Sequence of chain 9.K:
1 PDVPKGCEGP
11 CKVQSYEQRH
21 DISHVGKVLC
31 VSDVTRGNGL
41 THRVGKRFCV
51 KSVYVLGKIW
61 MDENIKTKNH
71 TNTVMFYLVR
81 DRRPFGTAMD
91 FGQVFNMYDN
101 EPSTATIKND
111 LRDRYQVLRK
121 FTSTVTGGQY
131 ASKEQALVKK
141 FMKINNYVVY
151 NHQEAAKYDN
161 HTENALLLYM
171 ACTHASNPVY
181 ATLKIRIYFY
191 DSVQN

Sequence of chain 10.M:
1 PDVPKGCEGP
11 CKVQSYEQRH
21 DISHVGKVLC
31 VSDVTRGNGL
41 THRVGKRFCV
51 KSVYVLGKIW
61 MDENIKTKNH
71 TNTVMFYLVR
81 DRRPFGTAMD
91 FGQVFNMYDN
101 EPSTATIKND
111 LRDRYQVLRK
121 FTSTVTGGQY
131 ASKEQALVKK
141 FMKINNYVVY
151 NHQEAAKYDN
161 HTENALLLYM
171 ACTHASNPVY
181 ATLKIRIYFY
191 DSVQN

Binding-site contacts:
Ligand atom O3' contacts residue ARG82 of chain 9.I at 3.1 Å (salt-bridge).
Ligand atom O3' contacts residue ASN195 of chain 10.M at 3.5 Å.
Ligand atom OP1 contacts residue ARG47 of chain 10.M at 2.6 Å (salt-bridge).
Ligand atom OP1 contacts residue ASP113 of chain 9.I at 2.7 Å (salt-bridge).
Ligand atom OP2 contacts residue ASN195 of chain 10.M at 2.7 Å (h-bond).
Ligand atom P contacts residue TYR188 of chain 9.K at 3.4 Å.
Ligand atom OP2 contacts residue ARG47 of chain 10.M at 3.0 Å (salt-bridge).
Ligand atom P contacts residue ARG47 of chain 10.M at 3.1 Å.
Ligand atom C2' contacts residue CYS11 of chain 9.K at 3.5 Å (hydrophobic).
Ligand atom C2 contacts residue PHE141 of chain 9.K at 3.4 Å (hydrophobic).
Ligand atom N1 contacts residue PHE141 of chain 9.K at 3.3 Å.
Ligand atom C4 contacts residue PHE141 of chain 9.K at 3.5 Å (hydrophobic).
Ligand atom OP2 contacts residue TYR54 of chain 9.K at 2.6 Å (h-bond).
Ligand atom O3' contacts residue TYR188 of chain 9.K at 2.9 Å (h-bond).
Ligand atom O4' contacts residue ARG80 of chain 9.I at 3.4 Å (salt-bridge).
Ligand atom O5' contacts residue ARG112 of chain 9.I at 3.2 Å.
Ligand atom N1 contacts residue CYS11 of chain 9.K at 3.6 Å.
Ligand atom O3' contacts residue ASP113 of chain 9.I at 3.4 Å (salt-bridge).
Ligand atom N6 contacts residue PHE141 of chain 9.K at 3.4 Å.
Ligand atom OP1 contacts residue VAL117 of chain 9.I at 3.6 Å.
Ligand atom N7 contacts residue PHE141 of chain 9.K at 3.6 Å.
Ligand atom OP1 contacts residue ARG112 of chain 9.I at 2.7 Å (salt-bridge).
Ligand atom OP1 contacts residue ARG82 of chain 9.I at 3.0 Å (salt-bridge).
Ligand atom OP1 contacts residue LYS120 of chain 9.I at 3.1 Å (salt-bridge).
Ligand atom C3' contacts residue TYR188 of chain 9.K at 3.1 Å (hydrophobic).
Ligand atom C6 contacts residue PHE141 of chain 9.K at 3.4 Å (hydrophobic).
Ligand atom O3' contacts residue LEU118 of chain 9.I at 3.5 Å (h-bond).
Ligand atom O2 contacts residue TYR188 of chain 9.K at 3.1 Å.
Ligand atom C2' contacts residue TYR188 of chain 9.K at 3.1 Å (hydrophobic).
Ligand atom C6 contacts residue CYS11 of chain 9.K at 3.5 Å (hydrophobic).
Ligand atom C5 contacts residue PHE141 of chain 9.K at 3.4 Å (hydrophobic).
Ligand atom C5' contacts residue ASP113 of chain 9.I at 3.5 Å.
Ligand atom OP2 contacts residue TYR188 of chain 9.K at 2.8 Å (h-bond).
Ligand atom P contacts residue ASP113 of chain 9.I at 3.6 Å.
Ligand atom N4 contacts residue SER52 of chain 9.K at 3.6 Å (h-bond).
Ligand atom N3 contacts residue PHE141 of chain 9.K at 3.6 Å.
Ligand atom C8 contacts residue TYR54 of chain 9.K at 3.5 Å (hydrophobic).
Ligand atom OP1 contacts residue ARG119 of chain 9.I at 3.5 Å.
Ligand atom OP2 contacts residue ARG186 of chain 9.K at 2.9 Å (salt-bridge).
Ligand atom OP2 contacts residue LYS120 of chain 9.I at 3.0 Å (salt-bridge).

This protein binds this small molecule.
Small molecule (SMILES): Nc1ccn([C@H]2C[C@H](O[P](=O)(O)OC[C@H]3O[C@@H](n4cnc5c(N)ncnc54)C[C@@H]3O[P](=O)(O)OC[C@H]3O[C@@H](n4cnc5c(N)ncnc54)C[C@@H]3O[P](=O)(O)OC[C@H]3O[C@@H](n4ccc(N)nc4=O)C[C@@H]3O[P](=O)(O)OC[C@H]3O[C@@H](n4ccc(N)nc4=O)C[C@@H]3O[P](=O)(O)OC[C@H]3O[C@@H](n4cnc5c(N)ncnc54)C[C@@H]3O[P](=O)(O)OC[C@H]3O[C@@H](n4ccc(N)nc4=O)C[C@@H]3O)[C@@H](COP(=O)=O)O2)c(=O)n1

Sequence of chain 9.I:
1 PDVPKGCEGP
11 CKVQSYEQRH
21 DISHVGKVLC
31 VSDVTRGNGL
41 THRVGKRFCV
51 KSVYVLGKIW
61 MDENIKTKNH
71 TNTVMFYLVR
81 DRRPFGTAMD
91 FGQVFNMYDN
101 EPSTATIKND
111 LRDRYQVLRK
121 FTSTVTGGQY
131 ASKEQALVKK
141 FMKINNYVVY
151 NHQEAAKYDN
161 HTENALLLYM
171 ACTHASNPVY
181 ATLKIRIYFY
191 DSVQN